Binding-site contacts:
Ligand atom O5 contacts residue TRP152 of chain 46.A at 3.4 Å (h-bond).
Ligand atom C9 contacts residue ASN148 of chain 46.A at 3.7 Å.
Ligand atom C7 contacts residue THR235 of chain 9.C at 3.8 Å.
Ligand atom O2 contacts residue THR235 of chain 9.C at 3.0 Å.
Ligand atom C6 contacts residue PHE236 of chain 9.C at 3.5 Å (hydrophobic).
Ligand atom O2 contacts residue ASP234 of chain 9.C at 3.7 Å.
Ligand atom O2 contacts residue PHE236 of chain 9.C at 3.4 Å (h-bond).
Ligand atom O5 contacts residue ARG227 of chain 9.A at 3.5 Å (salt-bridge).
Ligand atom C4 contacts residue ASN148 of chain 46.A at 3.3 Å.
Ligand atom C10 contacts residue ASP234 of chain 9.C at 3.8 Å.
Ligand atom C3 contacts residue ASP149 of chain 46.A at 3.5 Å.
Ligand atom C14 contacts residue TYR66 of chain 9.A at 3.4 Å (hydrophobic).
Ligand atom N1 contacts residue PHE236 of chain 9.C at 3.6 Å.
Ligand atom C13 contacts residue TYR66 of chain 9.A at 3.4 Å (hydrophobic).
Ligand atom C5 contacts residue GLN153 of chain 46.A at 3.2 Å.
Ligand atom C4 contacts residue ASP149 of chain 46.A at 3.5 Å.
Ligand atom O5 contacts residue ARG212 of chain 46.A at 3.3 Å (salt-bridge).
Ligand atom O1 contacts residue TYR150 of chain 46.A at 3.0 Å (h-bond).
Ligand atom O1 contacts residue GLN233 of chain 9.C at 3.5 Å (h-bond).
Ligand atom C8 contacts residue ASP234 of chain 9.C at 3.3 Å.
Ligand atom C15 contacts residue TYR66 of chain 9.A at 3.4 Å (hydrophobic).
Ligand atom O4 contacts residue ARG212 of chain 46.A at 2.8 Å (salt-bridge).
Ligand atom C9 contacts residue ASP234 of chain 9.C at 3.6 Å.
Ligand atom C16 contacts residue THR235 of chain 9.C at 3.8 Å.
Ligand atom C2 contacts residue TYR66 of chain 9.A at 3.8 Å (hydrophobic).
Ligand atom S1 contacts residue GLN233 of chain 9.C at 3.7 Å.
Ligand atom O1 contacts residue ASP149 of chain 46.A at 3.6 Å.
Ligand atom C8 contacts residue ASN148 of chain 46.A at 3.3 Å.
Ligand atom C16 contacts residue PHE236 of chain 9.C at 3.7 Å (hydrophobic).
Ligand atom C3 contacts residue ASN148 of chain 46.A at 3.5 Å.
Ligand atom C1 contacts residue GLN153 of chain 46.A at 3.4 Å.
Ligand atom O2 contacts residue GLN233 of chain 9.C at 3.0 Å.
Ligand atom O5 contacts residue TYR229 of chain 9.A at 3.8 Å.
Ligand atom C20 contacts residue ARG227 of chain 9.A at 3.6 Å.
Ligand atom O4 contacts residue ARG227 of chain 9.A at 3.3 Å (salt-bridge).
Ligand atom C6 contacts residue GLN153 of chain 46.A at 3.2 Å.
Ligand atom C20 contacts residue ARG212 of chain 46.A at 3.4 Å.
Ligand atom N1 contacts residue GLN153 of chain 46.A at 2.7 Å (h-bond).
Ligand atom N1 contacts residue GLN233 of chain 9.C at 3.3 Å (h-bond).
Ligand atom C10 contacts residue ASN148 of chain 46.A at 3.7 Å.

Sequence of chain 9.A:
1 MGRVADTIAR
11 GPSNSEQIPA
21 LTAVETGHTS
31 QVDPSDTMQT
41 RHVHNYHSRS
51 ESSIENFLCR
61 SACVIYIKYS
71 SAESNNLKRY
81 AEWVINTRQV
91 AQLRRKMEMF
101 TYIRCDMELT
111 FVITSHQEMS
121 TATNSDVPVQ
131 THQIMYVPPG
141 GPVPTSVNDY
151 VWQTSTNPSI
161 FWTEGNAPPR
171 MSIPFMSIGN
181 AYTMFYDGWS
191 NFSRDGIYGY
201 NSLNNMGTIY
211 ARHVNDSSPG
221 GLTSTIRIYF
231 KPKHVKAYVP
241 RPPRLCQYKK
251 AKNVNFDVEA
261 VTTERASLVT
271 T

A protein and the small-molecule ligand that binds it are described below.
Small molecule (SMILES): CCCOc1ccc2cc(S(=O)(=O)Nc3ccc(C(=O)O)cc3)ccc2c1

Sequence of chain 46.A:
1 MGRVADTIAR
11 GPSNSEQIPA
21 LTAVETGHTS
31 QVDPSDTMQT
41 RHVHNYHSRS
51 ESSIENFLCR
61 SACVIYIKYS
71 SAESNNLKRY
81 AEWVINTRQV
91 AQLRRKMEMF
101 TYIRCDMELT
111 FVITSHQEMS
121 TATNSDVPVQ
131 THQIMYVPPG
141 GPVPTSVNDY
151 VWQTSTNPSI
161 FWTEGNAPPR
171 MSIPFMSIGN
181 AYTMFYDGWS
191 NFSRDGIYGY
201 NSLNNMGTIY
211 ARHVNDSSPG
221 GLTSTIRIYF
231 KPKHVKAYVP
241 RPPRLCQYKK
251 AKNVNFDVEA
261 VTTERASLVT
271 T

Sequence of chain 9.C:
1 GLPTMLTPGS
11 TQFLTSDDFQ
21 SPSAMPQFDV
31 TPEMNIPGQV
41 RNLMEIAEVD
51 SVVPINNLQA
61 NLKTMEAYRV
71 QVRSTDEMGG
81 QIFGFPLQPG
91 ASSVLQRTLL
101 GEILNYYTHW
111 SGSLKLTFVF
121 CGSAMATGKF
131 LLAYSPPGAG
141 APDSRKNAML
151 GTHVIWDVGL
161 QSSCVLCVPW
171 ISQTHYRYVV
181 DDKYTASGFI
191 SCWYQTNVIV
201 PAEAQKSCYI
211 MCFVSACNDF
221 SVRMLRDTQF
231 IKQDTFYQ